Sequence of chain 1.A:
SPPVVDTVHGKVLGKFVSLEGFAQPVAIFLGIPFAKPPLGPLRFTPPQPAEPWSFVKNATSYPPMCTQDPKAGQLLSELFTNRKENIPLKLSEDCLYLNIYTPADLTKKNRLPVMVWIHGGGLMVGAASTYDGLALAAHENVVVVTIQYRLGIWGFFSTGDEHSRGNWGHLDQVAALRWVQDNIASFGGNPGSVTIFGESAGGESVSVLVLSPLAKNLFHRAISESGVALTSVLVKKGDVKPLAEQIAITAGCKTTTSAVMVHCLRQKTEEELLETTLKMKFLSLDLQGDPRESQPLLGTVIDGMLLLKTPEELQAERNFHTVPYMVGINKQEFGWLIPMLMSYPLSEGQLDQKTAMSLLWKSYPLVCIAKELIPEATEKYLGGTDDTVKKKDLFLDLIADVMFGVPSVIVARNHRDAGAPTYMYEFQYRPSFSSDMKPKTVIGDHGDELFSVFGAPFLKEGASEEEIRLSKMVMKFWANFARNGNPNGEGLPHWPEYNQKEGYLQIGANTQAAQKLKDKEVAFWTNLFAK

This small molecule binds to this protein.
Small molecule (SMILES): CC(=O)N[C@H]1[C@H]([C@H](O)[C@H](O)CO)O[C@@](O)(C(=O)O)C[C@@H]1O

Binding-site contacts:
Ligand atom O9 contacts residue TYR63 of chain 1.C at 4.4 Å.
Ligand atom C9 contacts residue TYR98 of chain 1.C at 4.1 Å (hydrophobic).
Ligand atom C6 contacts residue ASN59 of chain 1.C at 4.3 Å.
Ligand atom O1B contacts residue LYS58 of chain 1.C at 3.0 Å (salt-bridge).
Ligand atom C5 contacts residue ASN59 of chain 1.C at 4.5 Å.
Ligand atom C10 contacts residue LYS242 of chain 1.A at 3.8 Å.
Ligand atom C1 contacts residue LYS58 of chain 1.C at 3.9 Å.
Ligand atom C4 contacts residue LYS242 of chain 1.A at 4.1 Å.
Ligand atom C11 contacts residue LYS242 of chain 1.A at 2.9 Å.
Ligand atom C9 contacts residue GLY32 of chain 1.C at 4.1 Å.
Ligand atom C8 contacts residue GLY32 of chain 1.C at 4.4 Å.
Ligand atom O1A contacts residue VAL57 of chain 1.C at 4.5 Å.
Ligand atom O10 contacts residue LYS242 of chain 1.A at 3.9 Å.
Ligand atom C8 contacts residue TYR98 of chain 1.C at 4.3 Å (hydrophobic).
Ligand atom O2 contacts residue THR61 of chain 1.C at 4.3 Å.
Ligand atom O1A contacts residue ASN59 of chain 1.C at 3.0 Å (h-bond).
Ligand atom C7 contacts residue SER62 of chain 1.C at 4.3 Å.
Ligand atom O9 contacts residue GLY32 of chain 1.C at 3.1 Å.
Ligand atom C3 contacts residue LYS242 of chain 1.A at 4.0 Å.
Ligand atom C7 contacts residue ASN59 of chain 1.C at 4.4 Å.
Ligand atom C5 contacts residue SER62 of chain 1.C at 3.9 Å.
Ligand atom O7 contacts residue GLY32 of chain 1.C at 4.0 Å.
Ligand atom C2 contacts residue ASN59 of chain 1.C at 3.4 Å.
Ligand atom O7 contacts residue SER62 of chain 1.C at 4.1 Å.
Ligand atom O7 contacts residue LEU31 of chain 1.C at 3.8 Å.
Ligand atom N5 contacts residue SER62 of chain 1.C at 3.9 Å.
Ligand atom C1 contacts residue ASN59 of chain 1.C at 3.4 Å.
Ligand atom O2 contacts residue ASN59 of chain 1.C at 2.5 Å (h-bond).
Ligand atom O7 contacts residue ALA60 of chain 1.C at 4.2 Å.
Ligand atom O9 contacts residue SER62 of chain 1.C at 2.9 Å (h-bond).
Ligand atom O7 contacts residue ASN59 of chain 1.C at 3.5 Å (h-bond).
Ligand atom O6 contacts residue ASN59 of chain 1.C at 3.4 Å (h-bond).
Ligand atom O1A contacts residue LYS58 of chain 1.C at 4.0 Å.
Ligand atom O1B contacts residue ASN59 of chain 1.C at 3.7 Å.
Ligand atom O7 contacts residue THR61 of chain 1.C at 4.3 Å.
Ligand atom C9 contacts residue PRO64 of chain 1.C at 3.7 Å (hydrophobic).
Ligand atom O9 contacts residue PRO64 of chain 1.C at 3.8 Å.
Ligand atom C9 contacts residue SER62 of chain 1.C at 4.0 Å.
Ligand atom O4 contacts residue SER62 of chain 1.C at 4.3 Å.
Ligand atom O9 contacts residue LEU31 of chain 1.C at 3.5 Å (h-bond).

Sequence of chain 1.C:
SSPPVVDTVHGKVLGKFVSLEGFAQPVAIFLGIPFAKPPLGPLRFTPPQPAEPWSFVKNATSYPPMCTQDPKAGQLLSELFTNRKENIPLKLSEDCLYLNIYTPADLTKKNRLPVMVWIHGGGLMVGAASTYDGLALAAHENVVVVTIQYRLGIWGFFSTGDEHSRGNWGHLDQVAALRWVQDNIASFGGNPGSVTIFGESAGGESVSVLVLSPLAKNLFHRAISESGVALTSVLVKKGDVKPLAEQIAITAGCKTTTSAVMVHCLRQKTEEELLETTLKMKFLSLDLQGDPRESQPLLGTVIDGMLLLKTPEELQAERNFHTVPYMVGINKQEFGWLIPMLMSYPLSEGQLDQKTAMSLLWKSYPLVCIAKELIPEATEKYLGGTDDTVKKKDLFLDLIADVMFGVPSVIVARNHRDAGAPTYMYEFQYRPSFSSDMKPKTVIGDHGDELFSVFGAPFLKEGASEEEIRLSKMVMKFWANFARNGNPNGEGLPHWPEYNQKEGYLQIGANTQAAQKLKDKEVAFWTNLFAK